Sequence of chain 1.A:
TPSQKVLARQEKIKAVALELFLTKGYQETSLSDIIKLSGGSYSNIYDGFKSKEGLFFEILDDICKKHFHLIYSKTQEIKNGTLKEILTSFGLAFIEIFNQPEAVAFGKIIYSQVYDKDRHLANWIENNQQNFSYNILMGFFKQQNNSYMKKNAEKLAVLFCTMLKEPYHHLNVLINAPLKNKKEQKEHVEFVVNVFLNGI

Binding-site contacts:
Ligand atom O3 contacts residue HIS78 of chain 1.A at 2.5 Å.
Ligand atom C21 contacts residue LEU185 of chain 2.A at 3.9 Å (hydrophobic).
Ligand atom C8 contacts residue ILE121 of chain 1.A at 3.9 Å (hydrophobic).
Ligand atom C6 contacts residue ILE121 of chain 1.A at 3.8 Å (hydrophobic).
Ligand atom C15 contacts residue PHE143 of chain 1.A at 4.1 Å (hydrophobic).
Ligand atom C19 contacts residue ALA114 of chain 1.A at 3.6 Å (hydrophobic).
Ligand atom C10 contacts residue PHE109 of chain 1.A at 4.1 Å (hydrophobic).
Ligand atom C12 contacts residue HIS181 of chain 2.A at 3.9 Å.
Ligand atom O3S contacts residue VAL169 of chain 1.A at 3.8 Å.
Ligand atom O3 contacts residue ILE108 of chain 1.A at 3.7 Å.
Ligand atom O24 contacts residue PHE143 of chain 1.A at 4.2 Å.
Ligand atom C22 contacts residue LEU182 of chain 2.A at 4.1 Å (hydrophobic).
Ligand atom C2 contacts residue HIS78 of chain 1.A at 4.1 Å.
Ligand atom O12 contacts residue HIS180 of chain 1.A at 4.1 Å.
Ligand atom O3S contacts residue TYR145 of chain 1.A at 4.3 Å.
Ligand atom C19 contacts residue HIS180 of chain 1.A at 4.3 Å.
Ligand atom C26 contacts residue LEU182 of chain 2.A at 4.2 Å (hydrophobic).
Ligand atom C6 contacts residue LEU71 of chain 1.A at 3.9 Å (hydrophobic).
Ligand atom O12 contacts residue HIS181 of chain 2.A at 2.9 Å (h-bond).
Ligand atom C23 contacts residue LYS176 of chain 1.A at 3.9 Å.
Ligand atom O2S contacts residue LEU182 of chain 2.A at 4.0 Å.
Ligand atom C3 contacts residue ILE74 of chain 1.A at 4.0 Å (hydrophobic).
Ligand atom C21 contacts residue LEU182 of chain 2.A at 3.9 Å (hydrophobic).
Ligand atom S26 contacts residue GLN140 of chain 1.A at 4.3 Å.
Ligand atom C3 contacts residue HIS78 of chain 1.A at 3.5 Å.
Ligand atom C20 contacts residue HIS181 of chain 2.A at 3.4 Å.
Ligand atom C17 contacts residue LYS176 of chain 1.A at 3.8 Å.
Ligand atom C7 contacts residue TRP135 of chain 1.A at 4.0 Å (hydrophobic).
Ligand atom C15 contacts residue TRP135 of chain 1.A at 3.8 Å (hydrophobic).
Ligand atom C11 contacts residue HIS180 of chain 1.A at 3.8 Å.
Ligand atom C22 contacts residue HIS181 of chain 2.A at 4.0 Å.
Ligand atom O3 contacts residue ILE74 of chain 1.A at 4.0 Å.
Ligand atom C21 contacts residue HIS181 of chain 2.A at 3.2 Å.
Ligand atom C26 contacts residue VAL169 of chain 1.A at 4.3 Å (hydrophobic).
Ligand atom O12 contacts residue LYS176 of chain 1.A at 4.2 Å.
Ligand atom C1 contacts residue PHE109 of chain 1.A at 3.0 Å (hydrophobic).
Ligand atom C4 contacts residue ILE74 of chain 1.A at 4.2 Å (hydrophobic).
Ligand atom C2 contacts residue PHE109 of chain 1.A at 3.8 Å (hydrophobic).
Ligand atom O1S contacts residue GLN140 of chain 1.A at 3.0 Å (h-bond).
Ligand atom C19 contacts residue PHE117 of chain 1.A at 4.2 Å (hydrophobic).

A protein and the small-molecule ligand that binds it are described below.
Small molecule (SMILES): C[C@H](CCC(=O)NCCS(=O)(=O)O)[C@H]1CC[C@H]2[C@@H]3[C@H](O)C[C@@H]4C[C@H](O)CC[C@]4(C)[C@H]3C[C@H](O)[C@]12C

Sequence of chain 2.A:
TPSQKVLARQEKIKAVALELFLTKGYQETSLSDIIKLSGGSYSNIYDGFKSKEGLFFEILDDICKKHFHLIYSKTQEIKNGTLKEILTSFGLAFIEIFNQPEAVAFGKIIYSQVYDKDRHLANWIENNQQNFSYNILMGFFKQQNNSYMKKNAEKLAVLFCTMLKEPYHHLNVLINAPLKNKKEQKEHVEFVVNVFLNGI